This protein binds this small molecule.
Small molecule (SMILES): Cc1cc(CCCOc2c(C)cc(-c3noc(C(F)(F)F)n3)cc2C)on1

Sequence of chain 34.A:
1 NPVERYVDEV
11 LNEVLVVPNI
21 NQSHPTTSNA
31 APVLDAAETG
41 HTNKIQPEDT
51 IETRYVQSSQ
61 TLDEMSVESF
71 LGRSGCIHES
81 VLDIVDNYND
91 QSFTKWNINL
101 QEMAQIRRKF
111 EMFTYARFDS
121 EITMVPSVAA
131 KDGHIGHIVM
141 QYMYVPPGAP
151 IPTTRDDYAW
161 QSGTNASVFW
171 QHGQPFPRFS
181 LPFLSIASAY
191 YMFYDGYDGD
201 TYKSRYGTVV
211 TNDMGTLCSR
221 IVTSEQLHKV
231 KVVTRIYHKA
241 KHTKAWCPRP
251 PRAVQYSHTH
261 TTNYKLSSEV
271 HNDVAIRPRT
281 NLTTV

Binding-site contacts:
Ligand atom N1A contacts residue LEU217 of chain 34.A at 3.3 Å.
Ligand atom C2B contacts residue ILE98 of chain 34.A at 3.7 Å (hydrophobic).
Ligand atom F1 contacts residue PHE179 of chain 34.A at 3.8 Å.
Ligand atom C3A contacts residue PHE179 of chain 34.A at 3.1 Å (hydrophobic).
Ligand atom F2 contacts residue TYR142 of chain 34.A at 2.8 Å.
Ligand atom N1A contacts residue MET124 of chain 34.A at 3.5 Å.
Ligand atom O1 contacts residue MET214 of chain 34.A at 3.5 Å (h-bond).
Ligand atom C6B contacts residue LEU181 of chain 34.A at 3.3 Å (hydrophobic).
Ligand atom F3 contacts residue PHE179 of chain 34.A at 3.0 Å.
Ligand atom C3A contacts residue LEU217 of chain 34.A at 3.6 Å (hydrophobic).
Ligand atom F2 contacts residue TYR144 of chain 34.A at 3.0 Å.
Ligand atom F1 contacts residue ALA166 of chain 34.A at 3.6 Å.
Ligand atom F2 contacts residue MET143 of chain 34.A at 3.3 Å.
Ligand atom C6B contacts residue ILE98 of chain 34.A at 3.7 Å (hydrophobic).
Ligand atom C5B contacts residue ILE98 of chain 34.A at 3.5 Å (hydrophobic).
Ligand atom CM4 contacts residue TYR144 of chain 34.A at 3.8 Å (hydrophobic).
Ligand atom F3 contacts residue VAL168 of chain 34.A at 3.0 Å.
Ligand atom F2 contacts residue ALA166 of chain 34.A at 3.5 Å.
Ligand atom O1A contacts residue PHE179 of chain 34.A at 3.3 Å.
Ligand atom CM3 contacts residue ASN212 of chain 34.A at 3.5 Å.
Ligand atom N2 contacts residue MET214 of chain 34.A at 3.8 Å.
Ligand atom N3A contacts residue TYR144 of chain 34.A at 3.5 Å.
Ligand atom C1B contacts residue ILE98 of chain 34.A at 3.4 Å (hydrophobic).
Ligand atom O1B contacts residue ILE98 of chain 34.A at 3.3 Å.
Ligand atom CM6 contacts residue LEU184 of chain 34.A at 3.4 Å (hydrophobic).
Ligand atom CM4 contacts residue PHE179 of chain 34.A at 3.5 Å (hydrophobic).
Ligand atom C4 contacts residue LEU100 of chain 34.A at 3.7 Å (hydrophobic).
Ligand atom N1A contacts residue PHE179 of chain 34.A at 3.6 Å.
Ligand atom C5B contacts residue LEU181 of chain 34.A at 3.5 Å (hydrophobic).
Ligand atom C4 contacts residue TYR190 of chain 34.A at 3.6 Å (hydrophobic).
Ligand atom C4B contacts residue ILE98 of chain 34.A at 3.8 Å (hydrophobic).
Ligand atom C2A contacts residue PHE179 of chain 34.A at 3.6 Å (hydrophobic).
Ligand atom O1A contacts residue MET124 of chain 34.A at 3.2 Å.
Ligand atom N3A contacts residue PHE179 of chain 34.A at 3.4 Å.
Ligand atom CM2 contacts residue ILE77 of chain 34.A at 3.1 Å (hydrophobic).
Ligand atom CM6 contacts residue LEU181 of chain 34.A at 3.5 Å (hydrophobic).
Ligand atom F3 contacts residue TYR142 of chain 34.A at 3.8 Å.
Ligand atom CM2 contacts residue ILE122 of chain 34.A at 3.8 Å (hydrophobic).
Ligand atom F1 contacts residue TYR144 of chain 34.A at 3.3 Å.
Ligand atom O1A contacts residue LEU217 of chain 34.A at 3.0 Å.